A protein and the small-molecule ligand that binds it are described below.
Small molecule (SMILES): CC(=O)N[C@H]1[C@H](O[C@H]2[C@H](O)[C@@H](NC(C)=O)CO[C@@H]2CO)O[C@H](CO)[C@@H](O)[C@@H]1O

Sequence of chain 1.C:
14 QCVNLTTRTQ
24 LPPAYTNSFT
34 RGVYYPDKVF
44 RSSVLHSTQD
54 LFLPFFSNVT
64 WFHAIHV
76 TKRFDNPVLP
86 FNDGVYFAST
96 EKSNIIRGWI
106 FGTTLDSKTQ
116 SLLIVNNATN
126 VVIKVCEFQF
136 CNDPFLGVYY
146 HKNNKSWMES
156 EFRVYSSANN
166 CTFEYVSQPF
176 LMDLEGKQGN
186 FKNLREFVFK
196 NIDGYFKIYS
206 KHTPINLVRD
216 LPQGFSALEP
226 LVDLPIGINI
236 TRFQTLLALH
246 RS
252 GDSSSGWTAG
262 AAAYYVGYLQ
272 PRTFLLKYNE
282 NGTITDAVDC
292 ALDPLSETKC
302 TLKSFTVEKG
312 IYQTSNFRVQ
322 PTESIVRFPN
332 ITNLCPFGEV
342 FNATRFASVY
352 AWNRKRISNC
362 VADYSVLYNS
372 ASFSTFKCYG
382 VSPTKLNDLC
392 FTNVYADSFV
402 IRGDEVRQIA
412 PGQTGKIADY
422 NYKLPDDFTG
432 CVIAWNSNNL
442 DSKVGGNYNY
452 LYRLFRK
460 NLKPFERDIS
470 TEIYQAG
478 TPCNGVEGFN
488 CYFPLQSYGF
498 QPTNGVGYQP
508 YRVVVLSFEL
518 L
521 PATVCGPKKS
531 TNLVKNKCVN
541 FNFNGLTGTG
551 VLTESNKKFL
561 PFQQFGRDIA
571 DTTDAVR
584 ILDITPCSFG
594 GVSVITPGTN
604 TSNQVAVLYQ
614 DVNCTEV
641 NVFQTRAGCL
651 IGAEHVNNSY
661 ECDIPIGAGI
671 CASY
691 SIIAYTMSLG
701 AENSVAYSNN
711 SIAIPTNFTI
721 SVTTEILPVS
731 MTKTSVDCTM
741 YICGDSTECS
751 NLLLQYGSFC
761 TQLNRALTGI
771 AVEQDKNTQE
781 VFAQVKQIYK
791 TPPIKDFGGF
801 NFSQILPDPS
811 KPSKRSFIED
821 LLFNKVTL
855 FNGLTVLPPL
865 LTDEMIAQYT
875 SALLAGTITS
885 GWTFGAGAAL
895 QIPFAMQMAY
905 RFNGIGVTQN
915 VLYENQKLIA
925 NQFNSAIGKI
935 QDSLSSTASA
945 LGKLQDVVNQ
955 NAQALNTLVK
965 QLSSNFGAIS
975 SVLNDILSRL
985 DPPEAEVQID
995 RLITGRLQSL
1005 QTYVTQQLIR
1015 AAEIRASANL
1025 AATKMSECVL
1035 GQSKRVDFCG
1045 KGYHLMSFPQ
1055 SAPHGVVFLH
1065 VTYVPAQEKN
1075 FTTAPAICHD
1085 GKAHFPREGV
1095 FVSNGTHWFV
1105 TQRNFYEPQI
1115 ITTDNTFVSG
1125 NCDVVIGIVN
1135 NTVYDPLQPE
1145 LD

Binding-site contacts:
Ligand atom C4 contacts residue ASN17 of chain 1.C at 4.2 Å.
Ligand atom C4 contacts residue ASN137 of chain 1.C at 4.0 Å.
Ligand atom C8 contacts residue ASN17 of chain 1.C at 3.5 Å.
Ligand atom C7 contacts residue VAL16 of chain 1.C at 4.5 Å (hydrophobic).
Ligand atom O7 contacts residue CYS15 of chain 1.C at 3.0 Å (h-bond).
Ligand atom C5 contacts residue ASN17 of chain 1.C at 3.7 Å.
Ligand atom N2 contacts residue ASN17 of chain 1.C at 2.9 Å (h-bond).
Ligand atom C1 contacts residue ASN17 of chain 1.C at 1.4 Å.
Ligand atom C3 contacts residue ASN137 of chain 1.C at 3.8 Å.
Ligand atom C3 contacts residue ASN17 of chain 1.C at 3.8 Å.
Ligand atom C6 contacts residue ASN137 of chain 1.C at 4.4 Å.
Ligand atom O4 contacts residue ASN137 of chain 1.C at 4.0 Å.
Ligand atom O7 contacts residue VAL16 of chain 1.C at 3.5 Å.
Ligand atom C5 contacts residue ASN137 of chain 1.C at 3.4 Å.
Ligand atom C7 contacts residue ASN17 of chain 1.C at 3.4 Å.
Ligand atom O5 contacts residue ASN17 of chain 1.C at 2.4 Å (h-bond).
Ligand atom C1 contacts residue ASN137 of chain 1.C at 3.7 Å.
Ligand atom C2 contacts residue ASN17 of chain 1.C at 2.5 Å.
Ligand atom C2 contacts residue ASN137 of chain 1.C at 4.3 Å.
Ligand atom O7 contacts residue ASN17 of chain 1.C at 3.5 Å (h-bond).
Ligand atom C7 contacts residue CYS15 of chain 1.C at 4.1 Å (hydrophobic).
Ligand atom O5 contacts residue ASN137 of chain 1.C at 4.0 Å.